The protein below binds the small molecule below.
Small molecule (SMILES): CC(=O)N[C@H]1[C@H](O[C@H]2[C@H](O)[C@@H](NC(C)=O)CO[C@@H]2CO)O[C@H](CO)[C@@H](O)[C@@H]1O

Sequence of chain 1.C:
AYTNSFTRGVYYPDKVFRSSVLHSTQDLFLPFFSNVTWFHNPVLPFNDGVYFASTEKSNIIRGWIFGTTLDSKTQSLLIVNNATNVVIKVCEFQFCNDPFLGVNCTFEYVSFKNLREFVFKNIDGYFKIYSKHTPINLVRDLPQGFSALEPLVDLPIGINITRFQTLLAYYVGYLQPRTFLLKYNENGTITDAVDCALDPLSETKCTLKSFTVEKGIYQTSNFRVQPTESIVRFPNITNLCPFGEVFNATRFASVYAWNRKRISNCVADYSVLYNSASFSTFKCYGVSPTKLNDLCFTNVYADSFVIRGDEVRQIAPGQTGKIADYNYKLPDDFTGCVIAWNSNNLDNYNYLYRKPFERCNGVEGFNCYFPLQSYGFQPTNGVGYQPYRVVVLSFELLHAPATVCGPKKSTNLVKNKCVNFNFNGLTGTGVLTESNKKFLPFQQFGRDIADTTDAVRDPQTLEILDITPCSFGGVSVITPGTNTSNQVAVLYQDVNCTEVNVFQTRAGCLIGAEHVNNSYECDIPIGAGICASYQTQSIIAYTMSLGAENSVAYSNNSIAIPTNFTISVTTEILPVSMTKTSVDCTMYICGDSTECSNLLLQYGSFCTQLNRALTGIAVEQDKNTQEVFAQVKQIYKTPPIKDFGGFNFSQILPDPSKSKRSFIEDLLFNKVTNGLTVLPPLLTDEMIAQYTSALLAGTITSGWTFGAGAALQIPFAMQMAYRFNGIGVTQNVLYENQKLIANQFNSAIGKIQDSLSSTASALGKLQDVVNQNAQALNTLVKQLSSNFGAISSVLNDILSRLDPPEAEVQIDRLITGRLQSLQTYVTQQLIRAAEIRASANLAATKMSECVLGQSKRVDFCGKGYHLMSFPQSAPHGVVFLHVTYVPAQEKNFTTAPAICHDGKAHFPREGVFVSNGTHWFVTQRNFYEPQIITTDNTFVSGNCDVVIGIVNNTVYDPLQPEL

Binding-site contacts:
Ligand atom O7 contacts residue ASN1153 of chain 1.C at 3.0 Å (h-bond).
Ligand atom C5 contacts residue ASN1153 of chain 1.C at 3.7 Å.
Ligand atom C8 contacts residue ASN1153 of chain 1.C at 4.3 Å.
Ligand atom N2 contacts residue ASN1153 of chain 1.C at 2.9 Å (h-bond).
Ligand atom C1 contacts residue ASN1153 of chain 1.C at 1.5 Å.
Ligand atom C8 contacts residue ILE1151 of chain 1.C at 3.2 Å (hydrophobic).
Ligand atom C3 contacts residue ASN1153 of chain 1.C at 3.9 Å.
Ligand atom C4 contacts residue ASN1153 of chain 1.C at 4.3 Å.
Ligand atom C8 contacts residue VAL1152 of chain 1.C at 4.1 Å (hydrophobic).
Ligand atom C2 contacts residue ASN1153 of chain 1.C at 2.5 Å.
Ligand atom C7 contacts residue ASN1153 of chain 1.C at 3.1 Å.
Ligand atom O5 contacts residue ASN1153 of chain 1.C at 2.4 Å (h-bond).